A protein and the small-molecule ligand that binds it are described below.
Small molecule (SMILES): CN1[C@H]2CC[C@@H]1[C@@H](C(=O)O)[C@@H](OC(=O)c1ccccc1)C2

Binding-site contacts:
Ligand atom C10 contacts residue GLY51 of chain 1.A at 3.7 Å.
Ligand atom C7 contacts residue TYR98 of chain 1.A at 3.9 Å (hydrophobic).
Ligand atom C2 contacts residue TYR34 of chain 1.A at 3.8 Å (hydrophobic).
Ligand atom C1 contacts residue TYR34 of chain 1.A at 3.7 Å (hydrophobic).
Ligand atom O2 contacts residue TYR98 of chain 1.A at 3.8 Å.
Ligand atom C3 contacts residue TYR98 of chain 1.A at 3.7 Å (hydrophobic).
Ligand atom C15 contacts residue TYR34 of chain 1.A at 4.1 Å (hydrophobic).
Ligand atom C8 contacts residue GLU99 of chain 1.B at 3.7 Å.
Ligand atom C14 contacts residue GLU99 of chain 1.B at 4.1 Å.
Ligand atom O2 contacts residue ALA52 of chain 1.A at 3.6 Å.
Ligand atom C7 contacts residue TRP93 of chain 1.A at 3.4 Å (hydrophobic).
Ligand atom C6 contacts residue GLU99 of chain 1.B at 4.2 Å.
Ligand atom C4 contacts residue TYR98 of chain 1.A at 4.3 Å (hydrophobic).
Ligand atom C11 contacts residue GLY51 of chain 1.A at 4.1 Å.
Ligand atom C6 contacts residue ASN50 of chain 1.B at 4.0 Å.
Ligand atom C6 contacts residue TRP93 of chain 1.A at 3.5 Å (hydrophobic).
Ligand atom C12 contacts residue LEU100 of chain 1.B at 3.4 Å (hydrophobic).
Ligand atom C9 contacts residue ALA52 of chain 1.A at 4.3 Å (hydrophobic).
Ligand atom O1 contacts residue GLU99 of chain 1.B at 3.8 Å.
Ligand atom C8 contacts residue ALA52 of chain 1.A at 4.2 Å (hydrophobic).
Ligand atom C11 contacts residue ILE55 of chain 1.A at 4.1 Å (hydrophobic).
Ligand atom O3 contacts residue TYR34 of chain 1.A at 3.6 Å.
Ligand atom N1 contacts residue TRP33 of chain 1.B at 4.0 Å.
Ligand atom C4 contacts residue TRP33 of chain 1.B at 3.6 Å (hydrophobic).
Ligand atom C10 contacts residue ALA52 of chain 1.A at 3.7 Å (hydrophobic).
Ligand atom C5 contacts residue ASN50 of chain 1.B at 4.0 Å.
Ligand atom O2 contacts residue GLU99 of chain 1.B at 3.8 Å.
Ligand atom C11 contacts residue LEU100 of chain 1.B at 3.6 Å (hydrophobic).
Ligand atom C7 contacts residue TYR34 of chain 1.A at 3.6 Å (hydrophobic).
Ligand atom C5 contacts residue TRP33 of chain 1.B at 3.7 Å (hydrophobic).
Ligand atom C10 contacts residue GLU99 of chain 1.B at 4.0 Å.
Ligand atom C3 contacts residue GLU99 of chain 1.B at 3.6 Å.
Ligand atom C16 contacts residue TRP93 of chain 1.A at 3.9 Å (hydrophobic).
Ligand atom C4 contacts residue GLU99 of chain 1.B at 3.5 Å.
Ligand atom C6 contacts residue TYR98 of chain 1.A at 3.6 Å (hydrophobic).
Ligand atom C11 contacts residue GLU99 of chain 1.B at 4.3 Å.
Ligand atom O4 contacts residue TRP33 of chain 1.B at 4.0 Å.
Ligand atom C9 contacts residue GLU99 of chain 1.B at 3.9 Å.
Ligand atom O2 contacts residue TYR34 of chain 1.A at 4.0 Å.
Ligand atom C16 contacts residue TRP33 of chain 1.B at 3.7 Å (hydrophobic).

Sequence of chain 1.A:
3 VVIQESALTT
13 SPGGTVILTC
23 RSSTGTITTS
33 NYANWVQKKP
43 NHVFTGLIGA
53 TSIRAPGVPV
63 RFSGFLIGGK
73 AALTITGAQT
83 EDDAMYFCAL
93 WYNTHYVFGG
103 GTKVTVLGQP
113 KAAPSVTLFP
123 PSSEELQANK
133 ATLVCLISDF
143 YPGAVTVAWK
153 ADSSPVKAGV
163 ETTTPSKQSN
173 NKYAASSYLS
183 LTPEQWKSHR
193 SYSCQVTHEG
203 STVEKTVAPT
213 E

Sequence of chain 1.B:
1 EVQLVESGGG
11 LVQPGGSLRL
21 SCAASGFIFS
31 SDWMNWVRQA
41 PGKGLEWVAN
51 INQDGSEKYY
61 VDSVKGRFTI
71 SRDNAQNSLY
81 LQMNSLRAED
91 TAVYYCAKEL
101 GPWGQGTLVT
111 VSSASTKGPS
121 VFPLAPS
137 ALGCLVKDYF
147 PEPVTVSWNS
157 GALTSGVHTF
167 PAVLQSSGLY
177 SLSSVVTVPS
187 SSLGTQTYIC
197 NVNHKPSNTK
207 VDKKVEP